Binding-site contacts:
Ligand atom O contacts residue LYS195 of chain 1.B at 3.3 Å (salt-bridge).
Ligand atom CD2 contacts residue ASN161 of chain 1.B at 3.5 Å.
Ligand atom CB contacts residue TYR232 of chain 1.B at 3.5 Å (hydrophobic).
Ligand atom CB contacts residue GLU235 of chain 1.B at 3.4 Å.
Ligand atom OG1 contacts residue GLU312 of chain 1.B at 2.6 Å (salt-bridge).
Ligand atom CD1 contacts residue THR192 of chain 1.B at 3.5 Å.
Ligand atom N contacts residue LYS314 of chain 1.B at 2.9 Å (salt-bridge).
Ligand atom O contacts residue ILE313 of chain 1.B at 3.2 Å.
Ligand atom CG1 contacts residue GLU154 of chain 1.B at 2.7 Å.
Ligand atom N contacts residue ASN196 of chain 1.B at 2.9 Å (h-bond).
Ligand atom CG2 contacts residue TYR232 of chain 1.B at 3.1 Å (hydrophobic).
Ligand atom N contacts residue GLU235 of chain 1.B at 2.8 Å (salt-bridge).
Ligand atom CB contacts residue LYS195 of chain 1.B at 3.4 Å.
Ligand atom N contacts residue GLU279 of chain 1.B at 3.0 Å (salt-bridge).
Ligand atom CE2 contacts residue GLY115 of chain 1.B at 3.4 Å.
Ligand atom CD1 contacts residue THR189 of chain 1.B at 3.4 Å.
Ligand atom O contacts residue ASN196 of chain 1.B at 2.7 Å (h-bond).
Ligand atom N contacts residue GLU312 of chain 1.B at 3.1 Å (salt-bridge).
Ligand atom CD1 contacts residue LEU188 of chain 1.B at 3.1 Å (hydrophobic).
Ligand atom O contacts residue THR199 of chain 1.B at 3.0 Å (h-bond).
Ligand atom O contacts residue ASN158 of chain 1.B at 3.4 Å (h-bond).
Ligand atom CA contacts residue GLU312 of chain 1.B at 3.4 Å.
Ligand atom CE2 contacts residue SER111 of chain 1.B at 3.3 Å.
Ligand atom CA contacts residue ASN196 of chain 1.B at 3.1 Å.
Ligand atom CZ contacts residue GLY115 of chain 1.B at 3.1 Å.
Ligand atom CG2 contacts residue ASN196 of chain 1.B at 3.5 Å.
Ligand atom CE2 contacts residue ASN158 of chain 1.B at 3.5 Å.
Ligand atom N contacts residue LYS195 of chain 1.B at 3.2 Å (salt-bridge).
Ligand atom N contacts residue ASN158 of chain 1.B at 3.1 Å (h-bond).
Ligand atom CD1 contacts residue ILE200 of chain 1.B at 3.3 Å (hydrophobic).
Ligand atom O contacts residue GLU154 of chain 1.B at 3.0 Å.
Ligand atom CB contacts residue SER275 of chain 1.B at 3.0 Å.
Ligand atom OXT contacts residue LYS79 of chain 1.B at 3.1 Å (salt-bridge).
Ligand atom CA contacts residue LYS314 of chain 1.B at 3.4 Å.
Ligand atom OG1 contacts residue LYS195 of chain 1.B at 2.6 Å (salt-bridge).
Ligand atom N contacts residue GLU154 of chain 1.B at 3.0 Å (salt-bridge).
Ligand atom CA contacts residue GLU235 of chain 1.B at 3.5 Å.
Ligand atom CD1 contacts residue GLU154 of chain 1.B at 3.5 Å.
Ligand atom C contacts residue ASN196 of chain 1.B at 3.1 Å.
Ligand atom O contacts residue LYS314 of chain 1.B at 2.8 Å (salt-bridge).

A small-molecule ligand and the protein it binds are described below.
Small molecule (SMILES): CC[C@H](C)[C@H](NC(=O)[C@H](Cc1ccccc1)NC(=O)[C@@H](NC(=O)[C@H](CC(C)C)NC(=O)[C@@H](NC(=O)[C@@H](NC(=O)[C@H](C)N)[C@@H](C)CC)[C@@H](C)O)[C@@H](C)CC)C(=O)O

Sequence of chain 1.B:
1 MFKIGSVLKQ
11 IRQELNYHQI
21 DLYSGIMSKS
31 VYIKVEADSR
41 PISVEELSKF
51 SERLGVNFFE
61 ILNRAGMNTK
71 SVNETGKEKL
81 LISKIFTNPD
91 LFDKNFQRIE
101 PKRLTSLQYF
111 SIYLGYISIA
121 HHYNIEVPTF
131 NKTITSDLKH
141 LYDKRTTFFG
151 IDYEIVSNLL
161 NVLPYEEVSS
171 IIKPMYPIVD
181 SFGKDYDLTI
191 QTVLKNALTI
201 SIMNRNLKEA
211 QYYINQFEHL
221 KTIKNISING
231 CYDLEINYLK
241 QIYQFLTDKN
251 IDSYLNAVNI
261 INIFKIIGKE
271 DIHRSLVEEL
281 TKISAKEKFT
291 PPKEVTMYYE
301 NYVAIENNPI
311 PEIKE